Sequence of chain 1.A:
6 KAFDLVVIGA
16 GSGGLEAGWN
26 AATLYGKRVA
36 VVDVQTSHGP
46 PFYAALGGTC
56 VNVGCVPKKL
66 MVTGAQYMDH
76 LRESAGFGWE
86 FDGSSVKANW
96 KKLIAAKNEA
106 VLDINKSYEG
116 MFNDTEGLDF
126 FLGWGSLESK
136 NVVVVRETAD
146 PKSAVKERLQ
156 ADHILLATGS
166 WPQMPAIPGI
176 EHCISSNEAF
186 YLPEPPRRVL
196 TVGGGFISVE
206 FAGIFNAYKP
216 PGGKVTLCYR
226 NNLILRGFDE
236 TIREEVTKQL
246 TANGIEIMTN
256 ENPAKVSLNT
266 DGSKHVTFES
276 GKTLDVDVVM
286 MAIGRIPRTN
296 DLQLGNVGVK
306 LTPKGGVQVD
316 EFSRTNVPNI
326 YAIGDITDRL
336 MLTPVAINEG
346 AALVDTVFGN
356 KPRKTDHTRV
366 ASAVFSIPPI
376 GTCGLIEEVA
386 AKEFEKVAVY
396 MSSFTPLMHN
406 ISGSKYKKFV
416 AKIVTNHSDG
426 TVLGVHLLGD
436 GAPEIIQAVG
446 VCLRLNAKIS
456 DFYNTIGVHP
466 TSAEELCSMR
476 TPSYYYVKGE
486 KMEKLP

Binding-site contacts:
Ligand atom C03 contacts residue PHE201 of chain 1.A at 3.8 Å (hydrophobic).
Ligand atom O15 contacts residue PHE233 of chain 1.A at 3.9 Å.
Ligand atom O02 contacts residue LEU337 of chain 1.A at 3.4 Å.
Ligand atom C01 contacts residue LEU337 of chain 1.A at 4.2 Å (hydrophobic).
Ligand atom C13 contacts residue PHE233 of chain 1.A at 3.5 Å (hydrophobic).
Ligand atom C06 contacts residue PHE201 of chain 1.A at 4.4 Å (hydrophobic).
Ligand atom O17 contacts residue PHE201 of chain 1.A at 3.3 Å.
Ligand atom O02 contacts residue PHE201 of chain 1.A at 4.4 Å.
Ligand atom O02 contacts residue SER367 of chain 1.A at 4.2 Å.
Ligand atom O02 contacts residue ALA368 of chain 1.A at 4.3 Å.
Ligand atom C05 contacts residue PHE201 of chain 1.A at 3.8 Å (hydrophobic).
Ligand atom O17 contacts residue PHE233 of chain 1.A at 3.6 Å.
Ligand atom C01 contacts residue VAL369 of chain 1.A at 4.2 Å (hydrophobic).
Ligand atom C01 contacts residue ALA368 of chain 1.A at 3.1 Å (hydrophobic).
Ligand atom C01 contacts residue SER367 of chain 1.A at 3.6 Å.
Ligand atom C04 contacts residue LEU335 of chain 1.A at 3.8 Å (hydrophobic).
Ligand atom C01 contacts residue PHE233 of chain 1.A at 3.8 Å (hydrophobic).
Ligand atom C05 contacts residue LEU335 of chain 1.A at 4.2 Å (hydrophobic).
Ligand atom C05 contacts residue MET336 of chain 1.A at 3.5 Å (hydrophobic).
Ligand atom O07 contacts residue LEU335 of chain 1.A at 3.5 Å.
Ligand atom O15 contacts residue LEU335 of chain 1.A at 3.9 Å.
Ligand atom C11 contacts residue PHE233 of chain 1.A at 3.9 Å (hydrophobic).
Ligand atom C03 contacts residue LEU337 of chain 1.A at 4.4 Å (hydrophobic).
Ligand atom N09 contacts residue LEU335 of chain 1.A at 4.3 Å.
Ligand atom C03 contacts residue PHE233 of chain 1.A at 4.2 Å (hydrophobic).
Ligand atom O15 contacts residue SER367 of chain 1.A at 4.2 Å.
Ligand atom C12 contacts residue PHE233 of chain 1.A at 3.5 Å (hydrophobic).
Ligand atom C12 contacts residue GLY232 of chain 1.A at 4.1 Å.
Ligand atom C14 contacts residue PHE233 of chain 1.A at 3.6 Å (hydrophobic).
Ligand atom O07 contacts residue ARG334 of chain 1.A at 3.8 Å.
Ligand atom C12 contacts residue ARG231 of chain 1.A at 4.3 Å.
Ligand atom C04 contacts residue LEU337 of chain 1.A at 4.4 Å (hydrophobic).
Ligand atom C06 contacts residue MET336 of chain 1.A at 3.8 Å (hydrophobic).
Ligand atom C05 contacts residue LEU337 of chain 1.A at 3.9 Å (hydrophobic).
Ligand atom O07 contacts residue MET336 of chain 1.A at 2.9 Å (h-bond).
Ligand atom O16 contacts residue ARG231 of chain 1.A at 4.4 Å.
Ligand atom C14 contacts residue SER367 of chain 1.A at 3.5 Å.
Ligand atom C06 contacts residue LEU335 of chain 1.A at 4.5 Å (hydrophobic).
Ligand atom C13 contacts residue GLY232 of chain 1.A at 3.9 Å.

The small molecule below binds the protein below.
Small molecule (SMILES): COC(=O)[C@@H]1C[C@@H](O)CN1C(=O)c1ccco1